Binding-site contacts:
Ligand atom C1 contacts residue SER255 of chain 1.E at 4.0 Å.
Ligand atom C2 contacts residue ASN406 of chain 1.E at 2.5 Å.
Ligand atom C5 contacts residue SER255 of chain 1.E at 4.5 Å.
Ligand atom O7 contacts residue ASN406 of chain 1.E at 3.2 Å (h-bond).
Ligand atom C7 contacts residue ASN406 of chain 1.E at 3.3 Å.
Ligand atom C6 contacts residue SER255 of chain 1.E at 4.4 Å.
Ligand atom O5 contacts residue SER255 of chain 1.E at 3.4 Å (h-bond).
Ligand atom C1 contacts residue ASN406 of chain 1.E at 1.4 Å.
Ligand atom C4 contacts residue ASN406 of chain 1.E at 4.2 Å.
Ligand atom O5 contacts residue ASN406 of chain 1.E at 2.4 Å (h-bond).
Ligand atom N2 contacts residue ASN406 of chain 1.E at 2.9 Å (h-bond).
Ligand atom C8 contacts residue ASN226 of chain 1.E at 4.4 Å.
Ligand atom C8 contacts residue ASN406 of chain 1.E at 4.4 Å.
Ligand atom C3 contacts residue ASN406 of chain 1.E at 3.8 Å.
Ligand atom C5 contacts residue ASN406 of chain 1.E at 3.6 Å.

The protein below binds the small molecule below.
Small molecule (SMILES): CC(=O)N[C@@H]1[C@@H](O)[C@H](O)[C@@H](CO)O[C@H]1O

Sequence of chain 1.E:
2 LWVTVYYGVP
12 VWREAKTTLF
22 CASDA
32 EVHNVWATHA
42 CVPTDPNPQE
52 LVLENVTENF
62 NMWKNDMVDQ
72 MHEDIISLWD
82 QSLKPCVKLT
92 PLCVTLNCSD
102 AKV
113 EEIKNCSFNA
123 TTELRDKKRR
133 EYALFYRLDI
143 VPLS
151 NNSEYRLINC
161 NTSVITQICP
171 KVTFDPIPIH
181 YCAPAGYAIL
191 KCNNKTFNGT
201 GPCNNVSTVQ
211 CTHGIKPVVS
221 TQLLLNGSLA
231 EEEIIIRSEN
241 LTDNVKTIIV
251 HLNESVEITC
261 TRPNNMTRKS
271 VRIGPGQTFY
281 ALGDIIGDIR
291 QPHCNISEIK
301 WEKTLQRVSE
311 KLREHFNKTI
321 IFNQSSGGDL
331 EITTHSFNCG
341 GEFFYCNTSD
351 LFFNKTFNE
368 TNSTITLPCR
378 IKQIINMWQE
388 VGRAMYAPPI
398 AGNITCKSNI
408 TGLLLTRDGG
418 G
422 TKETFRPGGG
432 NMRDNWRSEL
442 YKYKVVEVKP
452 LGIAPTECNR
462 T